A protein and the small-molecule ligand that binds it are described below.
Small molecule (SMILES): O[C@H](CNC1CCCC1)Cn1c2ccccc2c2ccccc21

Binding-site contacts:
Ligand atom C02 contacts residue VAL181 of chain 2.A at 3.6 Å (hydrophobic).
Ligand atom C12 contacts residue TYR160 of chain 2.A at 4.0 Å (hydrophobic).
Ligand atom N13 contacts residue GLY93 of chain 2.A at 3.9 Å.
Ligand atom C01 contacts residue MET159 of chain 2.A at 3.5 Å (hydrophobic).
Ligand atom C03 contacts residue TYR160 of chain 2.A at 4.0 Å (hydrophobic).
Ligand atom N13 contacts residue TYR160 of chain 2.A at 4.0 Å.
Ligand atom C04 contacts residue VAL181 of chain 2.A at 4.0 Å (hydrophobic).
Ligand atom C14 contacts residue GLY93 of chain 2.A at 3.4 Å.
Ligand atom C18 contacts residue MET183 of chain 2.A at 4.0 Å (hydrophobic).
Ligand atom C03 contacts residue VAL181 of chain 2.A at 3.9 Å (hydrophobic).
Ligand atom N17 contacts residue SER91 of chain 2.A at 3.6 Å.
Ligand atom C15 contacts residue ASP206 of chain 2.A at 3.8 Å.
Ligand atom C06 contacts residue TYR160 of chain 2.A at 3.7 Å (hydrophobic).
Ligand atom C07 contacts residue TYR160 of chain 2.A at 3.8 Å (hydrophobic).
Ligand atom C02 contacts residue GLU182 of chain 2.A at 4.0 Å.
Ligand atom C16 contacts residue TYR160 of chain 2.A at 3.6 Å (hydrophobic).
Ligand atom C04 contacts residue TYR160 of chain 2.A at 3.8 Å (hydrophobic).
Ligand atom C10 contacts residue CYS208 of chain 2.A at 3.6 Å (hydrophobic).
Ligand atom C09 contacts residue CYS208 of chain 2.A at 3.6 Å (hydrophobic).
Ligand atom C22 contacts residue MET183 of chain 2.A at 3.9 Å (hydrophobic).
Ligand atom C14 contacts residue VAL181 of chain 2.A at 3.6 Å (hydrophobic).
Ligand atom C22 contacts residue TYR160 of chain 2.A at 3.6 Å (hydrophobic).
Ligand atom C19 contacts residue PO41 of chain 2.F at 4.0 Å.
Ligand atom N13 contacts residue VAL181 of chain 2.A at 4.0 Å.
Ligand atom C14 contacts residue CYS92 of chain 2.A at 3.5 Å (hydrophobic).
Ligand atom C05 contacts residue TYR160 of chain 2.A at 3.6 Å (hydrophobic).
Ligand atom C12 contacts residue GLY93 of chain 2.A at 4.0 Å.
Ligand atom C03 contacts residue GLU182 of chain 2.A at 3.7 Å.
Ligand atom C01 contacts residue TYR160 of chain 2.A at 3.8 Å (hydrophobic).
Ligand atom C03 contacts residue MET183 of chain 2.A at 3.7 Å (hydrophobic).
Ligand atom C10 contacts residue GLY207 of chain 2.A at 3.7 Å.
Ligand atom C01 contacts residue VAL181 of chain 2.A at 3.8 Å (hydrophobic).
Ligand atom C20 contacts residue VAL66 of chain 2.A at 3.8 Å (hydrophobic).
Ligand atom C11 contacts residue ASP206 of chain 2.A at 3.8 Å.
Ligand atom O23 contacts residue ASP206 of chain 2.A at 2.8 Å (salt-bridge).
Ligand atom C11 contacts residue GLY93 of chain 2.A at 3.7 Å.
Ligand atom C09 contacts residue PRO209 of chain 2.A at 3.6 Å (hydrophobic).
Ligand atom C02 contacts residue MET183 of chain 2.A at 3.5 Å (hydrophobic).
Ligand atom C15 contacts residue SER91 of chain 2.A at 3.8 Å.
Ligand atom C08 contacts residue PRO209 of chain 2.A at 3.8 Å (hydrophobic).

Sequence of chain 2.A:
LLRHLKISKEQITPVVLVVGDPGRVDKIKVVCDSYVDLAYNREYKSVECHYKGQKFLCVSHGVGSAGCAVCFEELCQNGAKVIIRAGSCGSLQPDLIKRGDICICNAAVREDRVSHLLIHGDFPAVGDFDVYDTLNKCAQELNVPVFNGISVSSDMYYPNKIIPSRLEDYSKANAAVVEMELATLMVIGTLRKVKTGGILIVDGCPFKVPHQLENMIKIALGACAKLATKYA